Binding-site contacts:
Ligand atom N7 contacts residue ARG97 of chain 2.E at 3.5 Å.
Ligand atom PC contacts residue LYS417 of chain 2.E at 3.5 Å.
Ligand atom O1B contacts residue ARG206 of chain 2.E at 2.6 Å (salt-bridge).
Ligand atom PB contacts residue ARG206 of chain 2.E at 3.5 Å.
Ligand atom C5 contacts residue ARG97 of chain 2.E at 3.7 Å.
Ligand atom O2A contacts residue ARG565 of chain 2.C at 2.9 Å (salt-bridge).
Ligand atom O1C contacts residue LYS417 of chain 2.E at 3.5 Å.
Ligand atom O4' contacts residue LEU564 of chain 2.C at 3.4 Å.
Ligand atom PD contacts residue GLY418 of chain 2.E at 3.6 Å.
Ligand atom N7 contacts residue ARG558 of chain 2.C at 2.8 Å (salt-bridge).
Ligand atom O3' contacts residue ARG206 of chain 2.E at 3.4 Å (salt-bridge).
Ligand atom O1D contacts residue GLY418 of chain 2.E at 3.6 Å.
Ligand atom C8 contacts residue ARG558 of chain 2.C at 3.7 Å.
Ligand atom O6 contacts residue ARG558 of chain 2.C at 2.9 Å (salt-bridge).
Ligand atom O5' contacts residue ARG206 of chain 2.E at 3.7 Å.
Ligand atom O2C contacts residue ARG206 of chain 2.E at 3.2 Å (salt-bridge).
Ligand atom O3B contacts residue ARG565 of chain 2.C at 3.7 Å.
Ligand atom O2C contacts residue LYS417 of chain 2.E at 3.1 Å (salt-bridge).
Ligand atom PA contacts residue ARG585 of chain 2.C at 3.7 Å.
Ligand atom O3A contacts residue ASN568 of chain 2.C at 3.3 Å (h-bond).
Ligand atom O2A contacts residue LEU564 of chain 2.C at 3.6 Å.
Ligand atom PA contacts residue ASN568 of chain 2.C at 3.7 Å.
Ligand atom O3B contacts residue ARG206 of chain 2.E at 2.7 Å (salt-bridge).
Ligand atom PB contacts residue ARG585 of chain 2.C at 3.7 Å.
Ligand atom O3C contacts residue ARG206 of chain 2.E at 3.5 Å (salt-bridge).
Ligand atom O2A contacts residue ASN568 of chain 2.C at 2.8 Å (h-bond).
Ligand atom O1A contacts residue ARG585 of chain 2.C at 2.3 Å (salt-bridge).
Ligand atom C6 contacts residue LEU564 of chain 2.C at 3.5 Å (hydrophobic).
Ligand atom C5 contacts residue LEU564 of chain 2.C at 3.6 Å (hydrophobic).
Ligand atom O3C contacts residue LYS417 of chain 2.E at 3.3 Å.
Ligand atom PC contacts residue ARG206 of chain 2.E at 3.6 Å.
Ligand atom O2B contacts residue ARG565 of chain 2.C at 3.1 Å (salt-bridge).
Ligand atom O3A contacts residue ARG565 of chain 2.C at 3.5 Å.
Ligand atom C8 contacts residue LEU562 of chain 2.C at 3.5 Å (hydrophobic).
Ligand atom O3D contacts residue LYS417 of chain 2.E at 3.4 Å.
Ligand atom O2D contacts residue ARG206 of chain 2.E at 3.2 Å (salt-bridge).
Ligand atom N2 contacts residue ASN568 of chain 2.C at 3.7 Å.
Ligand atom O3D contacts residue GLY418 of chain 2.E at 2.3 Å (h-bond).
Ligand atom O2B contacts residue ARG585 of chain 2.C at 2.5 Å (salt-bridge).
Ligand atom C8 contacts residue ARG97 of chain 2.E at 3.5 Å.

Sequence of chain 2.C:
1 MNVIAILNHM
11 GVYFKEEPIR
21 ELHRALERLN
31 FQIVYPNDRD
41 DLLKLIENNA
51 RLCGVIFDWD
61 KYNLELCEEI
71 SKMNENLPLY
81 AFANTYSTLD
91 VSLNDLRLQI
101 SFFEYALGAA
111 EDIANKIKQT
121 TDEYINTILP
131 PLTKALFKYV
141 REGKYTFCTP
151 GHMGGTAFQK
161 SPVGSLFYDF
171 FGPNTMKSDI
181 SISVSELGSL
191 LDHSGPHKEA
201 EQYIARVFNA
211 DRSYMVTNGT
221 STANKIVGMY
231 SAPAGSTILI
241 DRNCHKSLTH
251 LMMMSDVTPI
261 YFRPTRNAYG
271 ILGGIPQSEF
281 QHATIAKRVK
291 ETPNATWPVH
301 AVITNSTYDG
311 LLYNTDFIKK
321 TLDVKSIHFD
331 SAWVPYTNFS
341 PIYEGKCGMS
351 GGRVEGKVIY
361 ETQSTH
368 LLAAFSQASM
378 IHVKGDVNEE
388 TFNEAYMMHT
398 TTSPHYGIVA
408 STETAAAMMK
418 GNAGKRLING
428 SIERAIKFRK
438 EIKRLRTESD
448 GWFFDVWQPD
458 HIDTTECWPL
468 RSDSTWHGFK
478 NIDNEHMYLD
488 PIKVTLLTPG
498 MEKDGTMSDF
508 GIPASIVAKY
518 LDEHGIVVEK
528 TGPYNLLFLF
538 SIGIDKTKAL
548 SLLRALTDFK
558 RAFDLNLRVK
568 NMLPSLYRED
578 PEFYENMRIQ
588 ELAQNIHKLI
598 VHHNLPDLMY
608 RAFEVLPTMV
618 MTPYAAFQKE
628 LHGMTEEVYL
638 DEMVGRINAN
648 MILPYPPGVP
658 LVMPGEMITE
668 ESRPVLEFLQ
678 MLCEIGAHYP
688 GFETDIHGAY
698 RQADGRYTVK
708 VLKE

Sequence of chain 2.E:
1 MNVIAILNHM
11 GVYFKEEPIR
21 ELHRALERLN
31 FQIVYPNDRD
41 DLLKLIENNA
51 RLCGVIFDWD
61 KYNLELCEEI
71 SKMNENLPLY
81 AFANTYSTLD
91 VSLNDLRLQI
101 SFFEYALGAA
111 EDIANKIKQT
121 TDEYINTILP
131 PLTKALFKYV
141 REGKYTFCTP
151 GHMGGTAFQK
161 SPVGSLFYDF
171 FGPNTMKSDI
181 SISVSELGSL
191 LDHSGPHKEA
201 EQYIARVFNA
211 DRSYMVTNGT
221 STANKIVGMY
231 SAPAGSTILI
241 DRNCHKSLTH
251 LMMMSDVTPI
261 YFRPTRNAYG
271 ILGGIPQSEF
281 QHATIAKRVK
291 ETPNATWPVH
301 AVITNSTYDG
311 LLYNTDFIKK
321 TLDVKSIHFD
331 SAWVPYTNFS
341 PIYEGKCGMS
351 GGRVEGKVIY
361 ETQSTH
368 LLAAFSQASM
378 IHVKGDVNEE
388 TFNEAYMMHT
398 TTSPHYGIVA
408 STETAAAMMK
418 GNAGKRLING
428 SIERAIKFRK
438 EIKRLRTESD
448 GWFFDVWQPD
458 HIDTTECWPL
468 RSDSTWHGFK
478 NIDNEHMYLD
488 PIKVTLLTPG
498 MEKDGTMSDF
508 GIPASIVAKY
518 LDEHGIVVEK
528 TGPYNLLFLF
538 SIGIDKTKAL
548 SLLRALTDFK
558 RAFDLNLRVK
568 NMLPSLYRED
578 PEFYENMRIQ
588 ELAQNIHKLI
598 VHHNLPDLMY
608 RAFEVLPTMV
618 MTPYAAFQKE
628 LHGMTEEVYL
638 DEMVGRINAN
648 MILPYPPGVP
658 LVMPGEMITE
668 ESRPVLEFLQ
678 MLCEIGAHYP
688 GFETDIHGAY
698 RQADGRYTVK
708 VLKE

A small-molecule ligand and the protein it binds are described below.
Small molecule (SMILES): Nc1nc2c(ncn2[C@@H]2O[C@H](CO[P](=O)(O)OP(=O)(O)O)[C@@H](O[P](=O)(O)OP(=O)(O)O)[C@H]2O)c(=O)[nH]1